Binding-site contacts:
Ligand atom O2G contacts residue LYS1170 of chain 1.A at 3.5 Å (salt-bridge).
Ligand atom O1B contacts residue ASP1126 of chain 1.A at 3.0 Å (salt-bridge).
Ligand atom O3G contacts residue LYS1170 of chain 1.A at 2.9 Å (salt-bridge).
Ligand atom O3' contacts residue TRP989 of chain 1.A at 3.5 Å.
Ligand atom O2' contacts residue GLY1081 of chain 1.A at 3.2 Å (h-bond).
Ligand atom C2' contacts residue GLN1080 of chain 1.A at 3.3 Å.
Ligand atom O1B contacts residue ALA986 of chain 1.A at 3.5 Å (h-bond).
Ligand atom O1B contacts residue TRP989 of chain 1.A at 3.4 Å (h-bond).
Ligand atom O1G contacts residue LYS988 of chain 1.A at 3.5 Å (salt-bridge).
Ligand atom O2B contacts residue ASN990 of chain 1.A at 3.5 Å (h-bond).
Ligand atom O1A contacts residue ARG920 of chain 1.A at 3.1 Å (salt-bridge).
Ligand atom O4 contacts residue C20 of chain 1.C at 3.1 Å (h-bond).
Ligand atom O2A contacts residue ASP985 of chain 1.A at 3.6 Å (salt-bridge).
Ligand atom N3A contacts residue ARG920 of chain 1.A at 3.2 Å (salt-bridge).
Ligand atom O1B contacts residue MG1 of chain 1.G at 2.2 Å.
Ligand atom PB contacts residue MG1 of chain 1.G at 3.2 Å.
Ligand atom O3G contacts residue MG1 of chain 1.G at 2.1 Å.
Ligand atom PA contacts residue MG1 of chain 1.G at 3.5 Å.
Ligand atom O2A contacts residue MG1 of chain 1.F at 2.7 Å.
Ligand atom O5' contacts residue C20 of chain 1.C at 3.0 Å (h-bond).
Ligand atom O2A contacts residue C20 of chain 1.C at 3.5 Å (h-bond).
Ligand atom C4 contacts residue C20 of chain 1.C at 3.5 Å.
Ligand atom O4 contacts residue LYS913 of chain 1.A at 2.7 Å (salt-bridge).
Ligand atom O2 contacts residue GLY1081 of chain 1.A at 3.2 Å (h-bond).
Ligand atom C6 contacts residue ARG920 of chain 1.A at 3.4 Å.
Ligand atom O3B contacts residue LYS988 of chain 1.A at 3.5 Å (salt-bridge).
Ligand atom PA contacts residue C20 of chain 1.C at 3.6 Å.
Ligand atom C5 contacts residue ARG920 of chain 1.A at 3.4 Å.
Ligand atom C5' contacts residue ASP1126 of chain 1.A at 3.3 Å.
Ligand atom O3G contacts residue ASP985 of chain 1.A at 3.2 Å (salt-bridge).
Ligand atom O2 contacts residue GLN1080 of chain 1.A at 3.4 Å.
Ligand atom C5 contacts residue C20 of chain 1.C at 3.5 Å.
Ligand atom PG contacts residue MG1 of chain 1.G at 3.4 Å.
Ligand atom O4' contacts residue C20 of chain 1.C at 3.3 Å.
Ligand atom C5' contacts residue C20 of chain 1.C at 3.5 Å.
Ligand atom O3' contacts residue ASN990 of chain 1.A at 2.9 Å (h-bond).
Ligand atom O2A contacts residue ASP1126 of chain 1.A at 2.9 Å (salt-bridge).
Ligand atom O3B contacts residue MG1 of chain 1.G at 3.6 Å.
Ligand atom O3G contacts residue ALA986 of chain 1.A at 3.3 Å (h-bond).
Ligand atom O2A contacts residue MG1 of chain 1.G at 2.3 Å.

Sequence of chain 1.A:
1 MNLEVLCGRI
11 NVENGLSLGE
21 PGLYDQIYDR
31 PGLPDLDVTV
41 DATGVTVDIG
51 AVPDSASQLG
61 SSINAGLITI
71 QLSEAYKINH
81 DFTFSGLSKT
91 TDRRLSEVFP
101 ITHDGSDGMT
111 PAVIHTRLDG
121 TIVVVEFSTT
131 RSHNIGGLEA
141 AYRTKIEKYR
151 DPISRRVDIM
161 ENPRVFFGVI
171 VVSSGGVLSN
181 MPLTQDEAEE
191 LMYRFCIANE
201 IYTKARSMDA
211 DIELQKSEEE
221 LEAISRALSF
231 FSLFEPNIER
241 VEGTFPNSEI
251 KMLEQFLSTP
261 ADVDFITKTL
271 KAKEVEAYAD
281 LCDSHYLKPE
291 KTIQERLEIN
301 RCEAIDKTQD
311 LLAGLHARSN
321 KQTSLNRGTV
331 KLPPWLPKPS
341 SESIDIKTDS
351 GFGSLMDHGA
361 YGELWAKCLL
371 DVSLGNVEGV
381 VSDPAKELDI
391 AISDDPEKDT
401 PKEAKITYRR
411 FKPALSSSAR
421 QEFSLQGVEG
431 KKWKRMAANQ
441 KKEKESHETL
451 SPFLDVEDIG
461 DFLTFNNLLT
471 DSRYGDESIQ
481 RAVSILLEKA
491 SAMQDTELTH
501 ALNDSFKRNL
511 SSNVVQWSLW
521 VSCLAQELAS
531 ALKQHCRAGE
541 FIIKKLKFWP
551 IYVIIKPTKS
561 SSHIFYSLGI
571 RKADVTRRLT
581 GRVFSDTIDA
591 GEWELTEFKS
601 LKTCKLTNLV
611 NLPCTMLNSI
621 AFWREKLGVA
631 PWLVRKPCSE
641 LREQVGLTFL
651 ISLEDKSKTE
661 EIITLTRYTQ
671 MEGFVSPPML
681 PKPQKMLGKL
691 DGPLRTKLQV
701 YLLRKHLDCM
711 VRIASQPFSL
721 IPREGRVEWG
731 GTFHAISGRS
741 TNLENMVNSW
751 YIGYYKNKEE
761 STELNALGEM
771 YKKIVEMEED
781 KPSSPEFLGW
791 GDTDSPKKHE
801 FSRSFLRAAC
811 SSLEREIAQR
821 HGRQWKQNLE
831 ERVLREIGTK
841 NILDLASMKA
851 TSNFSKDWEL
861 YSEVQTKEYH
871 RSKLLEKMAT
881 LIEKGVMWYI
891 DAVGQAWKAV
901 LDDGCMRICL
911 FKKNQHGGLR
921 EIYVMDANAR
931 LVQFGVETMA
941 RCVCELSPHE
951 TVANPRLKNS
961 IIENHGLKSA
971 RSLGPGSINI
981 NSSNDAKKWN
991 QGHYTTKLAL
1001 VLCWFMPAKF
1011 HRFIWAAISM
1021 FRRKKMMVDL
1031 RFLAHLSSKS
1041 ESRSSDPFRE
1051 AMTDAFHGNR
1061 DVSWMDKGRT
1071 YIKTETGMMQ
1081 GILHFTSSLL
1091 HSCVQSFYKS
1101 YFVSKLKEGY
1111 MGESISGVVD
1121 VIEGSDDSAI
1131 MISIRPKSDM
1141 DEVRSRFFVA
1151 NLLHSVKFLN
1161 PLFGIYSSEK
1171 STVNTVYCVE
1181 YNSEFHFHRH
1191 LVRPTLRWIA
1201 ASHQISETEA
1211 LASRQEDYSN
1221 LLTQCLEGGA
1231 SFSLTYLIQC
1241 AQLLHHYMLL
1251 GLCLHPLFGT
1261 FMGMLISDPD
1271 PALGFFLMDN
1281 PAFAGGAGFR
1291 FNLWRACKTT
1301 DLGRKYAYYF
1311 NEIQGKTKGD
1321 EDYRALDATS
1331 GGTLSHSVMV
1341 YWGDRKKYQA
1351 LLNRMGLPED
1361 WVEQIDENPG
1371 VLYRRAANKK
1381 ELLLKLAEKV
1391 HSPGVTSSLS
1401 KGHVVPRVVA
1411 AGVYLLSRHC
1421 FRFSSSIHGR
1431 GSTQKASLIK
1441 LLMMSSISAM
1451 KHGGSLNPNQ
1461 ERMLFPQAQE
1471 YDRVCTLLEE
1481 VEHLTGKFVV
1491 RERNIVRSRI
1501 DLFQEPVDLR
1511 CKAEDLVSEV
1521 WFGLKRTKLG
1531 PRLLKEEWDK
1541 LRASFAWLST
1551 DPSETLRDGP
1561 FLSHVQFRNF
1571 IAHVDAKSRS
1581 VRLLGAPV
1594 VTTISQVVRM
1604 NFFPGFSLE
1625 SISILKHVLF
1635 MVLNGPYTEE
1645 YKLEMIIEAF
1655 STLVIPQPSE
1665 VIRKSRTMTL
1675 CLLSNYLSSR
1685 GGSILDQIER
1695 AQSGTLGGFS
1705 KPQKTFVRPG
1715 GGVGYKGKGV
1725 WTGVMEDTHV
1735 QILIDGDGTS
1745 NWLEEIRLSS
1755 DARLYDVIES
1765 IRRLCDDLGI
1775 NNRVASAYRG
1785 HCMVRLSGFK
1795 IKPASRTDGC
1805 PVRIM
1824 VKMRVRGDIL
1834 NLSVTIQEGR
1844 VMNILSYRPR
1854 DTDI

The protein below binds the small molecule below.
Small molecule (SMILES): O=c1ccn([C@@H]2O[C@H](COP(=O)(O)NP(=O)(O)OP(=O)(O)O)[C@@H](O)[C@H]2O)c(=O)[nH]1